The protein below binds the small molecule below.
Small molecule (SMILES): Nc1ccn([C@H]2C[C@H](O[P](=O)(O)OC[C@H]3O[C@@H](n4cnc5c(=O)nc(N)[nH]c54)C[C@@H]3O[P](=O)(O)OC[C@H]3O[C@@H](n4cnc5c(N)ncnc54)C[C@@H]3O)[C@@H](COP(=O)=O)O2)c(=O)n1

Sequence of chain 16.A:
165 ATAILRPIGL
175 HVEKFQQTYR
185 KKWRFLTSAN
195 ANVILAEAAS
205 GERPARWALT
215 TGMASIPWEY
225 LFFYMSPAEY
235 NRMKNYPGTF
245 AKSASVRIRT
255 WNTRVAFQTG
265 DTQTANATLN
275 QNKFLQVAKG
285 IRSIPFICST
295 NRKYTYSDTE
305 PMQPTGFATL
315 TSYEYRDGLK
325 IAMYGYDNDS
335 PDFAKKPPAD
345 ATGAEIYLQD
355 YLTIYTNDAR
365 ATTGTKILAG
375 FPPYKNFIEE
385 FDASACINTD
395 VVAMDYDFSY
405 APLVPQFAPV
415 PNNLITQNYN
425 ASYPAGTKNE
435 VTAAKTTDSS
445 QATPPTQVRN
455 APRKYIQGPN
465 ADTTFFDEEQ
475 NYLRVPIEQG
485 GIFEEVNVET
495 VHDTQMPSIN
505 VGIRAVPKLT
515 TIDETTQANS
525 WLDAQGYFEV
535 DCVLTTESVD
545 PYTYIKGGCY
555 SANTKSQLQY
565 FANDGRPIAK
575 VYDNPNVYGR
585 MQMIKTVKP

Binding-site contacts:
Ligand atom C4' contacts residue ASP401 of chain 16.A at 3.5 Å.
Ligand atom C6 contacts residue DG3 of chain 16.C at 3.5 Å.
Ligand atom C5' contacts residue SER403 of chain 16.A at 3.2 Å.
Ligand atom O4' contacts residue ASP401 of chain 16.A at 3.2 Å (salt-bridge).
Ligand atom N4 contacts residue VAL495 of chain 16.A at 3.1 Å.
Ligand atom O3' contacts residue ASP401 of chain 16.A at 3.5 Å.
Ligand atom N4 contacts residue GLU489 of chain 16.A at 3.7 Å.
Ligand atom N4 contacts residue GLU493 of chain 16.A at 2.6 Å (salt-bridge).
Ligand atom C1' contacts residue SER403 of chain 16.A at 3.2 Å.
Ligand atom O3' contacts residue SER403 of chain 16.A at 3.5 Å.
Ligand atom C6 contacts residue VAL495 of chain 16.A at 3.7 Å (hydrophobic).
Ligand atom O4' contacts residue SER403 of chain 16.A at 3.3 Å (h-bond).
Ligand atom C2' contacts residue THR494 of chain 16.A at 3.3 Å.
Ligand atom C1' contacts residue DG3 of chain 16.C at 3.7 Å.
Ligand atom C6 contacts residue TYR404 of chain 16.A at 3.6 Å (hydrophobic).
Ligand atom O6 contacts residue DG3 of chain 16.C at 3.5 Å.
Ligand atom C5' contacts residue PHE402 of chain 16.A at 3.4 Å (hydrophobic).
Ligand atom O4' contacts residue DG3 of chain 16.C at 3.2 Å (h-bond).
Ligand atom C2 contacts residue TYR404 of chain 16.A at 3.6 Å (hydrophobic).
Ligand atom N2 contacts residue DG3 of chain 16.C at 3.5 Å (h-bond).
Ligand atom N1 contacts residue TYR404 of chain 16.A at 3.6 Å.
Ligand atom C4 contacts residue DG3 of chain 16.C at 3.5 Å.
Ligand atom C2 contacts residue DG3 of chain 16.C at 3.4 Å.
Ligand atom C5 contacts residue DG3 of chain 16.C at 3.4 Å.
Ligand atom C4 contacts residue PHE487 of chain 16.A at 3.7 Å (hydrophobic).
Ligand atom O3' contacts residue HIS496 of chain 16.A at 3.7 Å.
Ligand atom C8 contacts residue DG3 of chain 16.C at 3.6 Å.
Ligand atom N1 contacts residue DG3 of chain 16.C at 3.5 Å.
Ligand atom C4 contacts residue GLU493 of chain 16.A at 3.4 Å.
Ligand atom N3 contacts residue GLU493 of chain 16.A at 3.5 Å (salt-bridge).
Ligand atom C5 contacts residue VAL495 of chain 16.A at 3.0 Å (hydrophobic).
Ligand atom O5' contacts residue ASP401 of chain 16.A at 3.7 Å.
Ligand atom N4 contacts residue PHE487 of chain 16.A at 2.9 Å (h-bond).
Ligand atom N9 contacts residue DG3 of chain 16.C at 3.6 Å.
Ligand atom O6 contacts residue DG4 of chain 16.C at 3.5 Å (h-bond).
Ligand atom C4 contacts residue VAL495 of chain 16.A at 3.1 Å (hydrophobic).
Ligand atom N3 contacts residue DG3 of chain 16.C at 3.4 Å.
Ligand atom OP2 contacts residue HIS496 of chain 16.A at 2.9 Å (h-bond).
Ligand atom O5' contacts residue SER403 of chain 16.A at 3.1 Å (h-bond).
Ligand atom C5' contacts residue ASP401 of chain 16.A at 3.5 Å.